Sequence of chain 2.B:
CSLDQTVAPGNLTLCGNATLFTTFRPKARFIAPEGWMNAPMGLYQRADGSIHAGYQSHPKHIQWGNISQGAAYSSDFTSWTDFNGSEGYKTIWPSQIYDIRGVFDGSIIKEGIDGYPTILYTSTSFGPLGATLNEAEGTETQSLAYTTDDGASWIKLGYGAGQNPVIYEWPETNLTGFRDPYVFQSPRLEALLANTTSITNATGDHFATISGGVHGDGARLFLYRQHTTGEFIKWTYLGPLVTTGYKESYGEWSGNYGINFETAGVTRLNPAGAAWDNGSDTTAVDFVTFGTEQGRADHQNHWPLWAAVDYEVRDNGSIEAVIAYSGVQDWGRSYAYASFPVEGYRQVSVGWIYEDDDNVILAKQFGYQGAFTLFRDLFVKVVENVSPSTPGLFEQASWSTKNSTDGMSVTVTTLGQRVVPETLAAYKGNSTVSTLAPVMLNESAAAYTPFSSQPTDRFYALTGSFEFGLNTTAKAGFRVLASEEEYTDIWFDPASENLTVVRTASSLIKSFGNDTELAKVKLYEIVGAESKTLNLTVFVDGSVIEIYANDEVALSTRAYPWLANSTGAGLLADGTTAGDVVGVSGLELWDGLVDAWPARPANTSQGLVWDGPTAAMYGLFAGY

This protein binds this small molecule.
Small molecule (SMILES): OCCc1ccc(O)c(O)c1

Binding-site contacts:
Ligand atom CAJ contacts residue GLY510 of chain 2.B at 4.3 Å.
Ligand atom OAB contacts residue GLU571 of chain 2.B at 4.2 Å.
Ligand atom CAI contacts residue GLU571 of chain 2.B at 4.4 Å.
Ligand atom CAI contacts residue PHE509 of chain 2.B at 4.4 Å (hydrophobic).
Ligand atom CAJ contacts residue GLU571 of chain 2.B at 3.8 Å.
Ligand atom CAF contacts residue GLU508 of chain 2.B at 4.2 Å.
Ligand atom OAA contacts residue MET481 of chain 2.B at 3.4 Å.
Ligand atom CAD contacts residue GLY510 of chain 2.B at 3.5 Å.
Ligand atom CAK contacts residue GLU508 of chain 2.B at 4.2 Å.
Ligand atom CAI contacts residue GLY510 of chain 2.B at 3.5 Å.
Ligand atom CAE contacts residue GLY510 of chain 2.B at 4.1 Å.
Ligand atom CAJ contacts residue SER572 of chain 2.B at 4.1 Å.
Ligand atom CAE contacts residue GLU508 of chain 2.B at 4.0 Å.
Ligand atom CAK contacts residue VAL622 of chain 2.B at 4.5 Å (hydrophobic).
Ligand atom OAC contacts residue GLU571 of chain 2.B at 2.9 Å (salt-bridge).
Ligand atom CAG contacts residue GLY624 of chain 2.B at 4.4 Å.
Ligand atom CAD contacts residue PHE509 of chain 2.B at 4.2 Å (hydrophobic).
Ligand atom OAB contacts residue GLY510 of chain 2.B at 3.2 Å.
Ligand atom CAH contacts residue GLY624 of chain 2.B at 4.3 Å.
Ligand atom CAE contacts residue VAL622 of chain 2.B at 3.1 Å (hydrophobic).
Ligand atom CAF contacts residue SER572 of chain 2.B at 4.0 Å.
Ligand atom OAA contacts residue GLU508 of chain 2.B at 4.0 Å.
Ligand atom CAG contacts residue MET481 of chain 2.B at 3.8 Å (hydrophobic).
Ligand atom CAH contacts residue GLU508 of chain 2.B at 3.5 Å.
Ligand atom OAC contacts residue SER572 of chain 2.B at 4.1 Å.
Ligand atom CAG contacts residue GLU508 of chain 2.B at 4.3 Å.
Ligand atom CAD contacts residue VAL622 of chain 2.B at 3.2 Å (hydrophobic).
Ligand atom CAE contacts residue PHE509 of chain 2.B at 4.4 Å (hydrophobic).